A small-molecule ligand and the protein it binds are described below.
Small molecule (SMILES): O=C(N[C@H](CO)[C@H](O)c1ccc([N+](=O)[O-])cc1)C(Cl)Cl

Binding-site contacts:
Ligand atom CL1 contacts residue TYR21 of chain 1.A at 3.4 Å.
Ligand atom C8 contacts residue ALA141 of chain 1.A at 3.3 Å (hydrophobic).
Ligand atom C4 contacts residue ASN24 of chain 1.A at 3.4 Å.
Ligand atom CL1 contacts residue TYR52 of chain 1.A at 4.2 Å.
Ligand atom CL2 contacts residue LEU110 of chain 1.A at 3.8 Å.
Ligand atom O9B contacts residue LEU142 of chain 1.A at 3.3 Å.
Ligand atom O4 contacts residue TYR21 of chain 1.A at 4.1 Å.
Ligand atom C1 contacts residue LEU110 of chain 1.A at 3.9 Å (hydrophobic).
Ligand atom C11 contacts residue LEU227 of chain 1.A at 3.6 Å (hydrophobic).
Ligand atom CL2 contacts residue TYR21 of chain 1.A at 3.8 Å.
Ligand atom N9 contacts residue LEU259 of chain 1.A at 4.0 Å.
Ligand atom C10 contacts residue LEU227 of chain 1.A at 4.1 Å (hydrophobic).
Ligand atom C6 contacts residue PRO145 of chain 1.A at 4.0 Å (hydrophobic).
Ligand atom C4 contacts residue ILE230 of chain 1.A at 3.5 Å (hydrophobic).
Ligand atom C5 contacts residue ASP25 of chain 1.A at 3.5 Å.
Ligand atom O4 contacts residue ASP25 of chain 1.A at 2.4 Å (salt-bridge).
Ligand atom C4 contacts residue LEU227 of chain 1.A at 4.0 Å (hydrophobic).
Ligand atom C11 contacts residue ILE230 of chain 1.A at 3.9 Å (hydrophobic).
Ligand atom O9A contacts residue LEU226 of chain 1.A at 3.8 Å.
Ligand atom O9A contacts residue LEU259 of chain 1.A at 4.1 Å.
Ligand atom C6 contacts residue ALA141 of chain 1.A at 4.2 Å (hydrophobic).
Ligand atom C5 contacts residue PRO145 of chain 1.A at 4.1 Å (hydrophobic).
Ligand atom C4 contacts residue ASP25 of chain 1.A at 3.1 Å.
Ligand atom O4 contacts residue MET49 of chain 1.A at 4.2 Å.
Ligand atom O4 contacts residue ILE230 of chain 1.A at 4.2 Å.
Ligand atom C10 contacts residue LEU226 of chain 1.A at 3.9 Å (hydrophobic).
Ligand atom C7 contacts residue PRO145 of chain 1.A at 4.1 Å (hydrophobic).
Ligand atom O2 contacts residue LEU227 of chain 1.A at 4.0 Å.
Ligand atom CL1 contacts residue LEU110 of chain 1.A at 3.8 Å.
Ligand atom CL1 contacts residue THR20 of chain 1.A at 4.1 Å.
Ligand atom C4 contacts residue MET49 of chain 1.A at 3.6 Å (hydrophobic).
Ligand atom O4 contacts residue ASN24 of chain 1.A at 2.6 Å (h-bond).
Ligand atom C3 contacts residue ASP25 of chain 1.A at 4.0 Å.
Ligand atom O9B contacts residue LEU259 of chain 1.A at 4.1 Å.
Ligand atom C1 contacts residue LEU53 of chain 1.A at 3.6 Å (hydrophobic).
Ligand atom C3 contacts residue LEU227 of chain 1.A at 4.0 Å (hydrophobic).
Ligand atom C7 contacts residue ALA141 of chain 1.A at 3.2 Å (hydrophobic).
Ligand atom C2 contacts residue LEU53 of chain 1.A at 4.2 Å (hydrophobic).
Ligand atom O5 contacts residue ASP25 of chain 1.A at 3.0 Å (salt-bridge).
Ligand atom O5 contacts residue TYR21 of chain 1.A at 4.0 Å.

Sequence of chain 1.A:
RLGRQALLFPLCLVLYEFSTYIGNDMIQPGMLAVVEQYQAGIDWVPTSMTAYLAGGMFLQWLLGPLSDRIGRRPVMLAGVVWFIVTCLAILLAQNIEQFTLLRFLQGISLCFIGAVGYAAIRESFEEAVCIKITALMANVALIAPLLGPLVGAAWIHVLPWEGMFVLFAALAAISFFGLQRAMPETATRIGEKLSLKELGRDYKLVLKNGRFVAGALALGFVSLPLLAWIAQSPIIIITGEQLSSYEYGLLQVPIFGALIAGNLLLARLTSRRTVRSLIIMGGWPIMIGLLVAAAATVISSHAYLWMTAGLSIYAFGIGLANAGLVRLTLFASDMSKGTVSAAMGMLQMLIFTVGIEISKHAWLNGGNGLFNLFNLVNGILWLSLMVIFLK